Sequence of chain 36.E:
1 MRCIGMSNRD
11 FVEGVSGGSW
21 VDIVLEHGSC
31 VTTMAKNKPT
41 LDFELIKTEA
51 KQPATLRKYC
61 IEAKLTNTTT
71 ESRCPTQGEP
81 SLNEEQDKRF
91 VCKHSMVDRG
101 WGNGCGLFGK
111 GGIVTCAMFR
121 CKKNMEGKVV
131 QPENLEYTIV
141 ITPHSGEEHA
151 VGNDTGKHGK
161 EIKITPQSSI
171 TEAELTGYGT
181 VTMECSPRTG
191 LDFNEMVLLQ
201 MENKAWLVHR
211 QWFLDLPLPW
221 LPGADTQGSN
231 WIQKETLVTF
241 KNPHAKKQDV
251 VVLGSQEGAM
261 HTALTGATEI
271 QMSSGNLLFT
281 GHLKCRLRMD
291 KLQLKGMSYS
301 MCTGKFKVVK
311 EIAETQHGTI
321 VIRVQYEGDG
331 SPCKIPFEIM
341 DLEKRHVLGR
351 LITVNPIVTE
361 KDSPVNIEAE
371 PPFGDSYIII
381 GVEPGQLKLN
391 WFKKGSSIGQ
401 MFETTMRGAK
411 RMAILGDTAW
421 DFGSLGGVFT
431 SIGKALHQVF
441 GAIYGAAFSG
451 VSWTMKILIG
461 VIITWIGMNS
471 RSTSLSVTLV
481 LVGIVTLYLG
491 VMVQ

Binding-site contacts:
Ligand atom O7 contacts residue THR155 of chain 36.E at 4.1 Å.
Ligand atom C6 contacts residue THR155 of chain 36.E at 4.4 Å.
Ligand atom C1 contacts residue ASN153 of chain 36.E at 1.4 Å.
Ligand atom N2 contacts residue HIS149 of chain 36.E at 3.4 Å.
Ligand atom O6 contacts residue HIS158 of chain 36.E at 3.8 Å.
Ligand atom C8 contacts residue GLY102 of chain 43.E at 4.2 Å.
Ligand atom O6 contacts residue LYS157 of chain 36.E at 4.2 Å.
Ligand atom C5 contacts residue ASN153 of chain 36.E at 3.7 Å.
Ligand atom O5 contacts residue HIS158 of chain 36.E at 3.1 Å.
Ligand atom N2 contacts residue ASN153 of chain 36.E at 2.9 Å (h-bond).
Ligand atom C3 contacts residue ASN153 of chain 36.E at 3.8 Å.
Ligand atom O5 contacts residue ASN153 of chain 36.E at 2.4 Å (h-bond).
Ligand atom O3 contacts residue HIS149 of chain 36.E at 4.1 Å.
Ligand atom C7 contacts residue ASN153 of chain 36.E at 3.5 Å.
Ligand atom C1 contacts residue HIS149 of chain 36.E at 4.2 Å.
Ligand atom O7 contacts residue ASN153 of chain 36.E at 3.8 Å.
Ligand atom C4 contacts residue ASN153 of chain 36.E at 4.2 Å.
Ligand atom C6 contacts residue LYS157 of chain 36.E at 4.2 Å.
Ligand atom C5 contacts residue HIS158 of chain 36.E at 4.3 Å.
Ligand atom C2 contacts residue HIS149 of chain 36.E at 3.6 Å.
Ligand atom C5 contacts residue THR155 of chain 36.E at 3.9 Å.
Ligand atom C6 contacts residue HIS158 of chain 36.E at 4.4 Å.
Ligand atom C1 contacts residue THR155 of chain 36.E at 3.9 Å.
Ligand atom O5 contacts residue GLY156 of chain 36.E at 4.3 Å.
Ligand atom C1 contacts residue HIS158 of chain 36.E at 3.8 Å.
Ligand atom O5 contacts residue THR155 of chain 36.E at 3.8 Å.
Ligand atom C2 contacts residue ASN153 of chain 36.E at 2.5 Å.

Sequence of chain 43.E:
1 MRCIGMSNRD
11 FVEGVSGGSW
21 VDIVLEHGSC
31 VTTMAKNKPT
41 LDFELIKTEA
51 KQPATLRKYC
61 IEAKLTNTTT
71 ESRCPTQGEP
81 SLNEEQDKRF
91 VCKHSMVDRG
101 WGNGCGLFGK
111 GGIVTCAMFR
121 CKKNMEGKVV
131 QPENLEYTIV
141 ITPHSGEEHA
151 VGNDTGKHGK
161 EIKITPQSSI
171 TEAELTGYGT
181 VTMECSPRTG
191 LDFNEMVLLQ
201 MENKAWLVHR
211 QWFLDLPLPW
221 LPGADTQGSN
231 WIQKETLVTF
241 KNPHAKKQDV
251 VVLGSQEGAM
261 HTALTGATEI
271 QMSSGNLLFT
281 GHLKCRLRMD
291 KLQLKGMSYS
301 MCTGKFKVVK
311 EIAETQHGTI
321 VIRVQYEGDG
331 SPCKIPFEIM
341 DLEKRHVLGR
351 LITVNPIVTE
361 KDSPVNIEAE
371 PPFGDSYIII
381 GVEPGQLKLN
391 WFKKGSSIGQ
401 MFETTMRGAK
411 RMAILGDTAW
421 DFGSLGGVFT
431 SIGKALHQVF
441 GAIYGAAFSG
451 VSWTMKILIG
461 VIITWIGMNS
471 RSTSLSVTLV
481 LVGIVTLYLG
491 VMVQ

A protein and the small-molecule ligand that binds it are described below.
Small molecule (SMILES): CC(=O)N[C@@H]1[C@@H](O)[C@H](O)[C@@H](CO)O[C@H]1O